Sequence of chain 1.A:
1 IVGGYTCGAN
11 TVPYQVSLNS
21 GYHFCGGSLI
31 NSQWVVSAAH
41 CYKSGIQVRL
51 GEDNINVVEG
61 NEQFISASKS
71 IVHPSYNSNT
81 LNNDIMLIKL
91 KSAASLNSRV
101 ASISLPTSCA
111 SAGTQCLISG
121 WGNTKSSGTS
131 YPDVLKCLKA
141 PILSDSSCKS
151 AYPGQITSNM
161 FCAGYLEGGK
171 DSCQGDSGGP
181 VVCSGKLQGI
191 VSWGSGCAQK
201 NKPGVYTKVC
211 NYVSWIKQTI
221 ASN

Binding-site contacts:
Ligand atom C7 contacts residue SO41 of chain 1.C at 3.5 Å.
Ligand atom N8 contacts residue CYS173 of chain 1.A at 4.0 Å.
Ligand atom N8 contacts residue CYS197 of chain 1.A at 3.2 Å (h-bond).
Ligand atom C9 contacts residue GLN174 of chain 1.A at 3.7 Å.
Ligand atom C11 contacts residue GLY196 of chain 1.A at 3.7 Å.
Ligand atom C2 contacts residue TRP193 of chain 1.A at 3.8 Å (hydrophobic).
Ligand atom C1 contacts residue GLY194 of chain 1.A at 4.0 Å.
Ligand atom C11 contacts residue GLY194 of chain 1.A at 3.9 Å.
Ligand atom C1 contacts residue ASP171 of chain 1.A at 3.6 Å.
Ligand atom C7 contacts residue GLN174 of chain 1.A at 4.0 Å.
Ligand atom C11 contacts residue CYS173 of chain 1.A at 3.9 Å (hydrophobic).
Ligand atom N1 contacts residue ASP171 of chain 1.A at 2.7 Å (salt-bridge).
Ligand atom C2 contacts residue GLY194 of chain 1.A at 3.8 Å.
Ligand atom C5 contacts residue SER177 of chain 1.A at 3.9 Å.
Ligand atom C8 contacts residue GLN174 of chain 1.A at 3.8 Å.
Ligand atom N1 contacts residue CYS197 of chain 1.A at 3.9 Å.
Ligand atom C4 contacts residue SER192 of chain 1.A at 4.0 Å.
Ligand atom C4 contacts residue CYS173 of chain 1.A at 4.0 Å (hydrophobic).
Ligand atom C3 contacts residue TRP193 of chain 1.A at 3.9 Å (hydrophobic).
Ligand atom C5 contacts residue CYS173 of chain 1.A at 3.8 Å (hydrophobic).
Ligand atom C3 contacts residue VAL191 of chain 1.A at 3.8 Å (hydrophobic).
Ligand atom C3 contacts residue SER172 of chain 1.A at 3.6 Å.
Ligand atom C2 contacts residue SER172 of chain 1.A at 3.7 Å.
Ligand atom C1 contacts residue GLY204 of chain 1.A at 3.8 Å.
Ligand atom C5 contacts residue SO41 of chain 1.C at 3.4 Å.
Ligand atom N1 contacts residue GLY196 of chain 1.A at 3.4 Å (h-bond).
Ligand atom N2 contacts residue GLN174 of chain 1.A at 3.7 Å.
Ligand atom C11 contacts residue SER172 of chain 1.A at 4.1 Å.
Ligand atom C11 contacts residue CYS197 of chain 1.A at 4.0 Å (hydrophobic).
Ligand atom N8 contacts residue GLN174 of chain 1.A at 3.5 Å (h-bond).
Ligand atom C4 contacts residue VAL191 of chain 1.A at 3.8 Å (hydrophobic).
Ligand atom C1 contacts residue TRP193 of chain 1.A at 3.7 Å (hydrophobic).
Ligand atom C1 contacts residue SER172 of chain 1.A at 3.2 Å.
Ligand atom N1 contacts residue SER172 of chain 1.A at 2.6 Å (h-bond).
Ligand atom N2 contacts residue CYS173 of chain 1.A at 4.1 Å.
Ligand atom C6 contacts residue CYS173 of chain 1.A at 3.8 Å (hydrophobic).
Ligand atom C6 contacts residue GLN174 of chain 1.A at 3.9 Å.
Ligand atom C4 contacts residue TRP193 of chain 1.A at 4.1 Å (hydrophobic).
Ligand atom C4 contacts residue SER177 of chain 1.A at 3.8 Å.
Ligand atom C5 contacts residue GLN174 of chain 1.A at 4.0 Å.

A protein and the small-molecule ligand that binds it are described below.
Small molecule (SMILES): NCc1cccc(-n2cccn2)c1